Binding-site contacts:
Ligand atom C14 contacts residue GLU166 of chain 2.A at 3.6 Å.
Ligand atom O06 contacts residue LEU141 of chain 2.A at 3.5 Å (h-bond).
Ligand atom N22 contacts residue GLU166 of chain 2.A at 3.7 Å.
Ligand atom O10 contacts residue GLU166 of chain 2.A at 2.9 Å (salt-bridge).
Ligand atom C25 contacts residue HIS41 of chain 2.A at 3.8 Å.
Ligand atom C23 contacts residue HIS163 of chain 2.A at 3.7 Å.
Ligand atom C04 contacts residue CYS145 of chain 2.A at 2.0 Å (hydrophobic).
Ligand atom C23 contacts residue GLU166 of chain 2.A at 3.6 Å.
Ligand atom C02 contacts residue CYS145 of chain 2.A at 2.9 Å (hydrophobic).
Ligand atom C20 contacts residue LEU141 of chain 2.A at 3.4 Å (hydrophobic).
Ligand atom C16 contacts residue GLN189 of chain 2.A at 3.4 Å.
Ligand atom C21 contacts residue LEU141 of chain 2.A at 3.6 Å (hydrophobic).
Ligand atom C05 contacts residue CYS145 of chain 2.A at 2.9 Å (hydrophobic).
Ligand atom C05 contacts residue GLY143 of chain 2.A at 3.8 Å.
Ligand atom N07 contacts residue CYS145 of chain 2.A at 3.6 Å (h-bond).
Ligand atom C21 contacts residue GLU166 of chain 2.A at 3.5 Å.
Ligand atom O06 contacts residue CYS145 of chain 2.A at 3.5 Å (h-bond).
Ligand atom O06 contacts residue ASN142 of chain 2.A at 3.2 Å.
Ligand atom C25 contacts residue CYS145 of chain 2.A at 3.5 Å (hydrophobic).
Ligand atom C20 contacts residue GLU166 of chain 2.A at 3.5 Å.
Ligand atom C02 contacts residue HIS41 of chain 2.A at 3.5 Å.
Ligand atom C33 contacts residue GLN189 of chain 2.A at 3.7 Å.
Ligand atom C26 contacts residue HIS164 of chain 2.A at 3.4 Å.
Ligand atom C26 contacts residue HIS41 of chain 2.A at 3.5 Å.
Ligand atom N22 contacts residue SER144 of chain 2.A at 3.8 Å.
Ligand atom O03 contacts residue CYS145 of chain 2.A at 3.1 Å.
Ligand atom C32 contacts residue MET49 of chain 2.A at 3.6 Å (hydrophobic).
Ligand atom C21 contacts residue PHE140 of chain 2.A at 3.0 Å (hydrophobic).
Ligand atom O10 contacts residue MET165 of chain 2.A at 3.5 Å.
Ligand atom C31 contacts residue HIS41 of chain 2.A at 3.6 Å.
Ligand atom C19 contacts residue ASN142 of chain 2.A at 3.7 Å.
Ligand atom O03 contacts residue HIS41 of chain 2.A at 3.7 Å.
Ligand atom C20 contacts residue ASN142 of chain 2.A at 3.7 Å.
Ligand atom O06 contacts residue GLY143 of chain 2.A at 3.0 Å (h-bond).
Ligand atom N22 contacts residue HIS163 of chain 2.A at 3.0 Å (h-bond).
Ligand atom C20 contacts residue PHE140 of chain 2.A at 3.2 Å (hydrophobic).
Ligand atom O03 contacts residue LEU27 of chain 2.A at 3.6 Å.
Ligand atom C13 contacts residue GLU166 of chain 2.A at 3.5 Å.
Ligand atom C25 contacts residue HIS164 of chain 2.A at 3.0 Å.
Ligand atom C12 contacts residue GLU166 of chain 2.A at 3.3 Å.

The small molecule below binds the protein below.
Small molecule (SMILES): C[C@@H](O)CC(=O)N(c1ccc(C(C)(C)C)cc1)[C@@H](C(=O)NC1CCCCC1)c1cccnc1

Sequence of chain 2.A:
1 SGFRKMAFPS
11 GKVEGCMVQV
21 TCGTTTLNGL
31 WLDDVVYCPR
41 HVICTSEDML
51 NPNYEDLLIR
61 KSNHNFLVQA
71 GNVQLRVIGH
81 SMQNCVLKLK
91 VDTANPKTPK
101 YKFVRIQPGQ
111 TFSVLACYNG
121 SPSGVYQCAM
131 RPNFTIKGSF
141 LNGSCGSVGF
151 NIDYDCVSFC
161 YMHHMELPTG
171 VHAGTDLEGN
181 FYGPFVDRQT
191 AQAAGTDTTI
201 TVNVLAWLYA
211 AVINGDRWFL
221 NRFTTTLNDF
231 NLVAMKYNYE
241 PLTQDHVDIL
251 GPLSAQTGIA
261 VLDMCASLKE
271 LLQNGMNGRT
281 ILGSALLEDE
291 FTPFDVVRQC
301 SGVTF

Sequence of chain 1.A:
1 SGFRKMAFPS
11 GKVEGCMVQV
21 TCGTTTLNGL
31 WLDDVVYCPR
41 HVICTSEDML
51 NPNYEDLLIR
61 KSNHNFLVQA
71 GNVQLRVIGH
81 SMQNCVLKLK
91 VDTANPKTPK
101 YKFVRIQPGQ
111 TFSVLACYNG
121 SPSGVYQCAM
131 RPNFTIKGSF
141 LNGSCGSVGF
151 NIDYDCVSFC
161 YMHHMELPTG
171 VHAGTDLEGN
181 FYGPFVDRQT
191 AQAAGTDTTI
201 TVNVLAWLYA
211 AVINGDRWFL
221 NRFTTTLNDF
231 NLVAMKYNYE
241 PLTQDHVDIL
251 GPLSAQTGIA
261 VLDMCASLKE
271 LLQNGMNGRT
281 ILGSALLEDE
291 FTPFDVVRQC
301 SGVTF